Sequence of chain 1.B:
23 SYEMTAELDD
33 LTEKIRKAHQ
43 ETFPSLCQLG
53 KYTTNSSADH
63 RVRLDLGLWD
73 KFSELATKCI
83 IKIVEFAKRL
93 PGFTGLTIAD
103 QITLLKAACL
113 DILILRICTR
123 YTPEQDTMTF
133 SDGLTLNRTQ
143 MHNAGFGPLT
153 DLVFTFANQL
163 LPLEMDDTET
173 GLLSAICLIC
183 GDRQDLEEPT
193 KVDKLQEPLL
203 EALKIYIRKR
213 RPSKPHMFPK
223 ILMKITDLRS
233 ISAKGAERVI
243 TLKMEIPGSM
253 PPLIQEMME

A protein and the small-molecule ligand that binds it are described below.
Small molecule (SMILES): O=C(O)c1ccc(NC(=O)c2ccc3cccc(-c4ccccc4)c3c2)cc1

Binding-site contacts:
Ligand atom CAM contacts residue LEU77 of chain 1.B at 3.3 Å (hydrophobic).
Ligand atom CAR contacts residue PHE74 of chain 1.B at 3.8 Å (hydrophobic).
Ligand atom CAF contacts residue ILE256 of chain 1.B at 3.8 Å (hydrophobic).
Ligand atom CAN contacts residue ILE119 of chain 1.B at 3.8 Å (hydrophobic).
Ligand atom CAK contacts residue LEU115 of chain 1.B at 3.5 Å (hydrophobic).
Ligand atom OAA contacts residue SER133 of chain 1.B at 2.9 Å (h-bond).
Ligand atom CAG contacts residue LEU151 of chain 1.B at 4.0 Å (hydrophobic).
Ligand atom CAN contacts residue CYS81 of chain 1.B at 3.8 Å (hydrophobic).
Ligand atom OAC contacts residue PHE45 of chain 1.B at 3.5 Å.
Ligand atom CAJ contacts residue ALA78 of chain 1.B at 3.9 Å (hydrophobic).
Ligand atom OAA contacts residue PHE132 of chain 1.B at 3.4 Å.
Ligand atom OAB contacts residue ALA78 of chain 1.B at 3.4 Å.
Ligand atom CAQ contacts residue ILE116 of chain 1.B at 3.8 Å (hydrophobic).
Ligand atom NAS contacts residue LEU115 of chain 1.B at 3.3 Å (h-bond).
Ligand atom OAC contacts residue SER133 of chain 1.B at 2.7 Å (h-bond).
Ligand atom CBB contacts residue LEU112 of chain 1.B at 3.9 Å (hydrophobic).
Ligand atom CAT contacts residue SER133 of chain 1.B at 3.5 Å.
Ligand atom CAZ contacts residue LEU112 of chain 1.B at 3.9 Å (hydrophobic).
Ligand atom CAK contacts residue ILE119 of chain 1.B at 3.4 Å (hydrophobic).
Ligand atom CAH contacts residue LEU244 of chain 1.B at 3.8 Å (hydrophobic).
Ligand atom OAB contacts residue LEU115 of chain 1.B at 4.0 Å.
Ligand atom CAO contacts residue ILE116 of chain 1.B at 3.9 Å (hydrophobic).
Ligand atom CAJ contacts residue CYS81 of chain 1.B at 3.8 Å (hydrophobic).
Ligand atom CAM contacts residue PHE132 of chain 1.B at 3.6 Å (hydrophobic).
Ligand atom CAO contacts residue LEU115 of chain 1.B at 3.5 Å (hydrophobic).
Ligand atom OAB contacts residue PHE74 of chain 1.B at 3.8 Å.
Ligand atom CAE contacts residue LEU244 of chain 1.B at 3.3 Å (hydrophobic).
Ligand atom CAD contacts residue ILE256 of chain 1.B at 3.9 Å (hydrophobic).
Ligand atom OAC contacts residue ARG122 of chain 1.B at 3.3 Å (salt-bridge).
Ligand atom CAU contacts residue LEU115 of chain 1.B at 3.8 Å (hydrophobic).
Ligand atom CAW contacts residue PHE132 of chain 1.B at 3.8 Å (hydrophobic).
Ligand atom CAX contacts residue LEU115 of chain 1.B at 3.8 Å (hydrophobic).
Ligand atom CAK contacts residue CYS81 of chain 1.B at 4.0 Å (hydrophobic).
Ligand atom CAV contacts residue LEU115 of chain 1.B at 3.9 Å (hydrophobic).
Ligand atom CAT contacts residue PHE132 of chain 1.B at 4.0 Å (hydrophobic).
Ligand atom CAJ contacts residue LEU77 of chain 1.B at 3.8 Å (hydrophobic).
Ligand atom CAM contacts residue CYS81 of chain 1.B at 3.5 Å (hydrophobic).
Ligand atom CAO contacts residue ILE119 of chain 1.B at 3.9 Å (hydrophobic).
Ligand atom CAW contacts residue CYS81 of chain 1.B at 3.7 Å (hydrophobic).
Ligand atom CAQ contacts residue PHE148 of chain 1.B at 3.9 Å (hydrophobic).